Binding-site contacts:
Ligand atom C1 contacts residue ARG127 of chain 1.A at 3.8 Å.
Ligand atom C1 contacts residue ASP148 of chain 1.A at 4.2 Å.
Ligand atom O3 contacts residue ARG127 of chain 1.A at 3.0 Å (salt-bridge).
Ligand atom C3 contacts residue ARG127 of chain 1.A at 3.5 Å.
Ligand atom C1 contacts residue CO1 of chain 1.B at 2.8 Å.
Ligand atom C5 contacts residue ARG127 of chain 1.A at 3.5 Å.
Ligand atom C4 contacts residue VAL262 of chain 1.A at 3.9 Å (hydrophobic).
Ligand atom O2 contacts residue ARG162 of chain 1.A at 3.0 Å (salt-bridge).
Ligand atom O3 contacts residue LEU268 of chain 1.A at 3.7 Å.
Ligand atom O5 contacts residue HIS146 of chain 1.A at 3.1 Å (h-bond).
Ligand atom C5 contacts residue VAL262 of chain 1.A at 3.6 Å (hydrophobic).
Ligand atom O2 contacts residue CO1 of chain 1.B at 2.1 Å.
Ligand atom O4 contacts residue LEU268 of chain 1.A at 3.8 Å.
Ligand atom O2 contacts residue HIS260 of chain 1.A at 3.2 Å (h-bond).
Ligand atom O2 contacts residue ASP148 of chain 1.A at 3.0 Å (salt-bridge).
Ligand atom C2 contacts residue HIS260 of chain 1.A at 3.8 Å.
Ligand atom C2 contacts residue ARG127 of chain 1.A at 4.1 Å.
Ligand atom C4 contacts residue ARG127 of chain 1.A at 3.6 Å.
Ligand atom O1 contacts residue PHE164 of chain 1.A at 3.5 Å.
Ligand atom O4 contacts residue ARG174 of chain 1.A at 2.7 Å (salt-bridge).
Ligand atom O5 contacts residue HIS260 of chain 1.A at 3.2 Å (h-bond).
Ligand atom C1 contacts residue ARG162 of chain 1.A at 3.4 Å.
Ligand atom O5 contacts residue ASP142 of chain 1.A at 3.2 Å (salt-bridge).
Ligand atom C5 contacts residue ARG174 of chain 1.A at 3.5 Å.
Ligand atom O4 contacts residue VAL262 of chain 1.A at 3.6 Å.
Ligand atom O1 contacts residue CO1 of chain 1.B at 4.1 Å.
Ligand atom C3 contacts residue ASP142 of chain 1.A at 4.0 Å.
Ligand atom C5 contacts residue LEU268 of chain 1.A at 3.9 Å (hydrophobic).
Ligand atom O3 contacts residue VAL262 of chain 1.A at 3.8 Å.
Ligand atom C1 contacts residue HIS260 of chain 1.A at 3.8 Å.
Ligand atom O3 contacts residue ARG174 of chain 1.A at 2.9 Å (salt-bridge).
Ligand atom O4 contacts residue TRP176 of chain 1.A at 2.8 Å (h-bond).
Ligand atom O1 contacts residue ARG127 of chain 1.A at 2.8 Å (salt-bridge).
Ligand atom O5 contacts residue CO1 of chain 1.B at 2.2 Å.
Ligand atom C5 contacts residue TRP176 of chain 1.A at 3.7 Å (hydrophobic).
Ligand atom C2 contacts residue CO1 of chain 1.B at 2.9 Å.
Ligand atom C4 contacts residue TRP176 of chain 1.A at 3.7 Å (hydrophobic).
Ligand atom C3 contacts residue VAL262 of chain 1.A at 3.9 Å (hydrophobic).
Ligand atom C2 contacts residue ASP142 of chain 1.A at 3.6 Å.
Ligand atom O1 contacts residue ARG162 of chain 1.A at 3.2 Å (salt-bridge).

A protein and the small-molecule ligand that binds it are described below.
Small molecule (SMILES): O=C(O)CCC(=O)C(=O)O

Sequence of chain 1.A:
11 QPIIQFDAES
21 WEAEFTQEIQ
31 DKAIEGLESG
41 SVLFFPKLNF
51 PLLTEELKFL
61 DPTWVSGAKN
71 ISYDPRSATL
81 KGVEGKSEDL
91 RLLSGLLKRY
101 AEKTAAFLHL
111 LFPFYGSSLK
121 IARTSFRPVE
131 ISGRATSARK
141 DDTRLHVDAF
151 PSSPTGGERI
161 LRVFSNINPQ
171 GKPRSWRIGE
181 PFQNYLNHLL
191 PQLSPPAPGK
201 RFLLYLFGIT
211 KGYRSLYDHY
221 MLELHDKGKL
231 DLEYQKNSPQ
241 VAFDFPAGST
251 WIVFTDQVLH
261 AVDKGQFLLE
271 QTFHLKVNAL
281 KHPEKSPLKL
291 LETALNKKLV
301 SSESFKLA